Sequence of chain 1.E:
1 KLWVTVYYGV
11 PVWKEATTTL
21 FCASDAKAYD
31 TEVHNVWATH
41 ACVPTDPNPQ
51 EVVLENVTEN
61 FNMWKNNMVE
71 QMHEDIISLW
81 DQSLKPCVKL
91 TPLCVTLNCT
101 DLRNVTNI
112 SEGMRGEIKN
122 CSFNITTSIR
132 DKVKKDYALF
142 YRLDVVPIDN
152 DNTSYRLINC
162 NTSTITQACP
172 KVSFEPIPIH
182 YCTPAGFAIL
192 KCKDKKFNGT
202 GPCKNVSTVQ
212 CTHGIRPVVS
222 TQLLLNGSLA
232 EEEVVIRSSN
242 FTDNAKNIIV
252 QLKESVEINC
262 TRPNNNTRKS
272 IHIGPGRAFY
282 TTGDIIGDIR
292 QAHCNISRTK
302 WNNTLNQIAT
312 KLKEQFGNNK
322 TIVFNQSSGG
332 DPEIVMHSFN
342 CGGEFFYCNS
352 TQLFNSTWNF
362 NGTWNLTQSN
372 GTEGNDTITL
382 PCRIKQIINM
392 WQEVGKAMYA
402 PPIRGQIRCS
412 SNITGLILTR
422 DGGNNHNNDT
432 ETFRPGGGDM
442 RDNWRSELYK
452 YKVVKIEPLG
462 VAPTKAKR

This small molecule binds to this protein.
Small molecule (SMILES): CC(=O)N[C@H]1[C@H](O[C@H]2[C@H](O)[C@@H](NC(C)=O)CO[C@@H]2CO)O[C@H](CO)[C@@H](O)[C@@H]1O

Binding-site contacts:
Ligand atom O5 contacts residue THR243 of chain 1.E at 4.0 Å.
Ligand atom O7 contacts residue ASN241 of chain 1.E at 3.3 Å (h-bond).
Ligand atom C7 contacts residue THR243 of chain 1.E at 3.6 Å.
Ligand atom C6 contacts residue ASP244 of chain 1.E at 4.2 Å.
Ligand atom C4 contacts residue ASN241 of chain 1.E at 4.2 Å.
Ligand atom N2 contacts residue ASN241 of chain 1.E at 3.0 Å (h-bond).
Ligand atom C1 contacts residue THR243 of chain 1.E at 3.3 Å.
Ligand atom C5 contacts residue ASN241 of chain 1.E at 3.6 Å.
Ligand atom C3 contacts residue THR243 of chain 1.E at 4.4 Å.
Ligand atom C5 contacts residue THR243 of chain 1.E at 4.0 Å.
Ligand atom C5 contacts residue ASP244 of chain 1.E at 4.4 Å.
Ligand atom C8 contacts residue ASN241 of chain 1.E at 3.9 Å.
Ligand atom C1 contacts residue ASP244 of chain 1.E at 4.0 Å.
Ligand atom O7 contacts residue THR243 of chain 1.E at 2.6 Å (h-bond).
Ligand atom O5 contacts residue ASN241 of chain 1.E at 2.3 Å (h-bond).
Ligand atom C2 contacts residue ASN241 of chain 1.E at 2.6 Å.
Ligand atom C2 contacts residue THR243 of chain 1.E at 4.2 Å.
Ligand atom C7 contacts residue ASN241 of chain 1.E at 3.3 Å.
Ligand atom O6 contacts residue ASP244 of chain 1.E at 2.9 Å (salt-bridge).
Ligand atom O5 contacts residue ASP244 of chain 1.E at 3.6 Å.
Ligand atom N2 contacts residue THR243 of chain 1.E at 4.3 Å.
Ligand atom C3 contacts residue ASN241 of chain 1.E at 3.9 Å.
Ligand atom C1 contacts residue ASN241 of chain 1.E at 1.4 Å.